Binding-site contacts:
Ligand atom CD2 contacts residue LEU1129 of chain 4.MA at 4.2 Å (hydrophobic).
Ligand atom CD2 contacts residue PHE1125 of chain 4.MA at 4.2 Å (hydrophobic).
Ligand atom CD1 contacts residue PHE1125 of chain 4.MA at 3.6 Å (hydrophobic).
Ligand atom C contacts residue HIS1126 of chain 4.MA at 4.0 Å.
Ligand atom CB contacts residue THR1121 of chain 4.MA at 3.3 Å.
Ligand atom CE1 contacts residue ASN1072 of chain 4.MA at 3.3 Å.
Ligand atom O contacts residue HIS1126 of chain 4.MA at 3.3 Å (h-bond).
Ligand atom CD1 contacts residue ASN1122 of chain 4.MA at 4.3 Å.
Ligand atom CG1 contacts residue TYR141 of chain 4.PB at 3.9 Å (hydrophobic).
Ligand atom OH contacts residue GLN1063 of chain 4.MA at 3.7 Å.
Ligand atom CG2 contacts residue GLN1063 of chain 4.MA at 3.3 Å.
Ligand atom CG contacts residue THR1121 of chain 4.MA at 3.3 Å.
Ligand atom CE2 contacts residue ASP182 of chain 4.KB at 4.3 Å.
Ligand atom CD1 contacts residue ASN1072 of chain 4.MA at 4.0 Å.
Ligand atom CZ contacts residue GLN1063 of chain 4.MA at 4.1 Å.
Ligand atom OH contacts residue HIS1068 of chain 4.MA at 3.8 Å.
Ligand atom O contacts residue VAL1202 of chain 4.MA at 3.2 Å.
Ligand atom CG contacts residue ASN1072 of chain 4.MA at 4.2 Å.
Ligand atom CG contacts residue HIS1126 of chain 4.MA at 4.3 Å.
Ligand atom O contacts residue GLN1063 of chain 4.MA at 2.9 Å (h-bond).
Ligand atom O contacts residue THR1121 of chain 4.MA at 4.0 Å.
Ligand atom CD2 contacts residue HIS1126 of chain 4.MA at 3.4 Å.
Ligand atom OH contacts residue GLU183 of chain 4.KB at 3.9 Å.
Ligand atom CD1 contacts residue THR1121 of chain 4.MA at 3.0 Å.
Ligand atom CD1 contacts residue GLN1063 of chain 4.MA at 3.8 Å.
Ligand atom C contacts residue GLN1063 of chain 4.MA at 3.9 Å.
Ligand atom OH contacts residue ASN1072 of chain 4.MA at 3.1 Å (h-bond).
Ligand atom CE2 contacts residue GLN1063 of chain 4.MA at 3.3 Å.
Ligand atom CZ contacts residue ASN1072 of chain 4.MA at 3.5 Å.
Ligand atom CD2 contacts residue ALA1120 of chain 4.MA at 3.5 Å (hydrophobic).
Ligand atom OH contacts residue ASP182 of chain 4.KB at 3.4 Å (salt-bridge).
Ligand atom SD contacts residue ASN1072 of chain 4.MA at 3.7 Å.
Ligand atom C contacts residue VAL1202 of chain 4.MA at 4.2 Å (hydrophobic).
Ligand atom CE1 contacts residue THR1121 of chain 4.MA at 3.9 Å.
Ligand atom CD2 contacts residue THR1121 of chain 4.MA at 4.0 Å.
Ligand atom CZ contacts residue ASP182 of chain 4.KB at 4.1 Å.
Ligand atom CD2 contacts residue GLN1063 of chain 4.MA at 3.6 Å.
Ligand atom CD2 contacts residue THR1121 of chain 4.MA at 4.3 Å.
Ligand atom CA contacts residue GLN1063 of chain 4.MA at 4.3 Å.
Ligand atom CD1 contacts residue TYR141 of chain 4.PB at 3.5 Å (hydrophobic).

Sequence of chain 4.PB:
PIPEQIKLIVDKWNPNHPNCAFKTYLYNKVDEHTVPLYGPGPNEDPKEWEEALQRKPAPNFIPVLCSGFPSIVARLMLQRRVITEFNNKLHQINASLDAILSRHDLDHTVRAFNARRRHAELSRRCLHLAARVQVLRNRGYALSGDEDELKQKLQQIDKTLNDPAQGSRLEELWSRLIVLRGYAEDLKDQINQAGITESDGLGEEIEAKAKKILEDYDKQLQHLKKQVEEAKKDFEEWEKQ

Sequence of chain 4.KB:
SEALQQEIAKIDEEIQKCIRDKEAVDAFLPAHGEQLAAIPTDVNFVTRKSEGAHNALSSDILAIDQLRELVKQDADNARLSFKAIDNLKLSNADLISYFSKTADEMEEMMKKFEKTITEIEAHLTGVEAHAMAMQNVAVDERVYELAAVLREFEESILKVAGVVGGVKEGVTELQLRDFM

This protein binds this small molecule.
Small molecule (SMILES): CC[C@H](C)[C@H](N)C(=O)N[C@@H](CC(C)C)C(=O)N1CCC[C@H]1C(=O)N[C@@H](CCSC)C(=O)N[C@@H](Cc1ccc(O)cc1)C(=O)N[C@@H](CCCCN)C(=O)N[C@@H](CC(C)C)C(=O)N[C@@H](CO)C(=O)N1CCC[C@H]1C=O

Sequence of chain 4.MA:
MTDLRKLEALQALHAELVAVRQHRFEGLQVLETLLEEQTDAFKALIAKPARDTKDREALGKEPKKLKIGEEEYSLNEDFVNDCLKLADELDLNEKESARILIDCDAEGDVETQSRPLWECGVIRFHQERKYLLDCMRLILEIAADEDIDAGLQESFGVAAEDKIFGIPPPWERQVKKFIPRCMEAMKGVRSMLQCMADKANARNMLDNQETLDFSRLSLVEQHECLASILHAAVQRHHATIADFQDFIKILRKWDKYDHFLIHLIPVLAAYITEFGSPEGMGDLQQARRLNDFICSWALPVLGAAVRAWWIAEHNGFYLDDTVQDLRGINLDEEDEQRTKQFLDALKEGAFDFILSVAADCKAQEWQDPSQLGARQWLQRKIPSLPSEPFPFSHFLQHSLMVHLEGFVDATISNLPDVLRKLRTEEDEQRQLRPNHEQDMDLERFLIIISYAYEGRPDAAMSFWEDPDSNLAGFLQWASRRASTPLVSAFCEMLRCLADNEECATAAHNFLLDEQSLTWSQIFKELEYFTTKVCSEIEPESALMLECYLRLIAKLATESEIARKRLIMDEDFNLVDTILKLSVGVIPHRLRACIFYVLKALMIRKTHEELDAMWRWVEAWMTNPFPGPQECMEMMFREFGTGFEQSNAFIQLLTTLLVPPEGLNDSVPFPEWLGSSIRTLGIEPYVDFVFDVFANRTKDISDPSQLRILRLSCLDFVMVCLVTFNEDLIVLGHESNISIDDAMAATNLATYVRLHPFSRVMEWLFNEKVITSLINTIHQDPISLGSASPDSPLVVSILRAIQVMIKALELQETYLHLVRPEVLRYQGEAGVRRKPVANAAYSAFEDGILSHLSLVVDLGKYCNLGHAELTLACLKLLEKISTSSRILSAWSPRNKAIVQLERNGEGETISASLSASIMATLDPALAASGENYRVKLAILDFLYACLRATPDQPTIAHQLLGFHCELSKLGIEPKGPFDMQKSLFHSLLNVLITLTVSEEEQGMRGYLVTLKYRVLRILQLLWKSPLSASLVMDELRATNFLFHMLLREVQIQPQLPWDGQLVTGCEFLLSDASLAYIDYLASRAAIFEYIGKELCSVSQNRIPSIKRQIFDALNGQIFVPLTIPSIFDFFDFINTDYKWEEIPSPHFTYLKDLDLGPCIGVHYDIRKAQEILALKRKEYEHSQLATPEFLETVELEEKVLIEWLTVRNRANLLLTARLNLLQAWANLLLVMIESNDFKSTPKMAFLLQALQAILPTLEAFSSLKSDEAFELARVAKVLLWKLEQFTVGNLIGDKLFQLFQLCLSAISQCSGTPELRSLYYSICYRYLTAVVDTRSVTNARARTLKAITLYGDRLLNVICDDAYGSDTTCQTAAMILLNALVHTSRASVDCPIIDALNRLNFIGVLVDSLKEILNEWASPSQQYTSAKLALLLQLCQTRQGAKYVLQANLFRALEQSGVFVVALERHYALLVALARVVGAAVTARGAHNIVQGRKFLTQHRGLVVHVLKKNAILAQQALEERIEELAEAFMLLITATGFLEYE